Sequence of chain 2.A:
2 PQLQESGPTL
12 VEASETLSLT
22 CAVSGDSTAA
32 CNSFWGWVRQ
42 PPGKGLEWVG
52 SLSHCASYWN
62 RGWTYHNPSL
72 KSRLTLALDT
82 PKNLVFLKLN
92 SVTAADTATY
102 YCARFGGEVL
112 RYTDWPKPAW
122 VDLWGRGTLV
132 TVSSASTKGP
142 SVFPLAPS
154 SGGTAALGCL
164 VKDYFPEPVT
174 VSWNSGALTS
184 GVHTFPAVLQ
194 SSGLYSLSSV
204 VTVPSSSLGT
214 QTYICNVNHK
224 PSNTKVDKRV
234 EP

A small-molecule ligand and the protein it binds are described below.
Small molecule (SMILES): CC(=O)N[C@H]1[C@H](O[C@H]2[C@H](O)[C@@H](NC(C)=O)CO[C@@H]2CO)O[C@H](CO)[C@@H](O[C@@H]2O[C@H](CO[C@H]3O[C@H](CO)[C@@H](O)[C@H](O[C@H]4O[C@H](CO)[C@@H](O)[C@H](O)[C@@H]4O)[C@@H]3O)[C@@H](O)[C@H](O[C@H]3O[C@H](CO)[C@@H](O)[C@H](O)[C@@H]3O[C@H]3O[C@H](CO)[C@@H](O)[C@H](O)[C@@H]3O[C@H]3O[C@H](CO)[C@@H](O)[C@H](O)[C@@H]3O)[C@@H]2O)[C@@H]1O

Binding-site contacts:
Ligand atom O4 contacts residue HIS55 of chain 2.A at 3.5 Å.
Ligand atom C2 contacts residue ALA57 of chain 2.A at 3.6 Å (hydrophobic).
Ligand atom O7 contacts residue VAL409 of chain 2.C at 4.1 Å.
Ligand atom C1 contacts residue THR81 of chain 2.A at 4.0 Å.
Ligand atom C8 contacts residue ALA57 of chain 2.A at 3.8 Å (hydrophobic).
Ligand atom O2 contacts residue HIS55 of chain 2.A at 4.2 Å.
Ligand atom O2 contacts residue THR81 of chain 2.A at 2.8 Å (h-bond).
Ligand atom O2 contacts residue GLN407 of chain 2.C at 4.0 Å.
Ligand atom C8 contacts residue SER58 of chain 2.A at 3.6 Å.
Ligand atom O7 contacts residue GLY408 of chain 2.C at 3.9 Å.
Ligand atom O5 contacts residue THR81 of chain 2.A at 3.5 Å.
Ligand atom C5 contacts residue HIS55 of chain 2.A at 4.0 Å.
Ligand atom O4 contacts residue ARG273 of chain 2.C at 3.0 Å (salt-bridge).
Ligand atom O3 contacts residue THR81 of chain 2.A at 4.1 Å.
Ligand atom C7 contacts residue ALA57 of chain 2.A at 3.8 Å (hydrophobic).
Ligand atom O3 contacts residue ALA30 of chain 2.A at 4.1 Å.
Ligand atom C1 contacts residue ASN270 of chain 2.C at 1.4 Å.
Ligand atom N2 contacts residue ASN270 of chain 2.C at 2.9 Å (h-bond).
Ligand atom C6 contacts residue HIS55 of chain 2.A at 3.5 Å.
Ligand atom O5 contacts residue ASN270 of chain 2.C at 2.3 Å (h-bond).
Ligand atom O7 contacts residue ASN270 of chain 2.C at 3.7 Å.
Ligand atom O7 contacts residue ALA30 of chain 2.A at 2.7 Å (h-bond).
Ligand atom C7 contacts residue ALA30 of chain 2.A at 3.8 Å (hydrophobic).
Ligand atom N2 contacts residue ALA57 of chain 2.A at 2.9 Å (h-bond).
Ligand atom C7 contacts residue ASN270 of chain 2.C at 3.5 Å.
Ligand atom O3 contacts residue CYS56 of chain 2.A at 3.6 Å.
Ligand atom C5 contacts residue ASN270 of chain 2.C at 3.6 Å.
Ligand atom O4 contacts residue PRO82 of chain 2.A at 3.8 Å.
Ligand atom C3 contacts residue ASN270 of chain 2.C at 3.8 Å.
Ligand atom C6 contacts residue PRO82 of chain 2.A at 3.8 Å (hydrophobic).
Ligand atom O6 contacts residue THR272 of chain 2.C at 3.9 Å.
Ligand atom C4 contacts residue PRO82 of chain 2.A at 3.6 Å (hydrophobic).
Ligand atom O3 contacts residue HIS55 of chain 2.A at 3.5 Å (h-bond).
Ligand atom C2 contacts residue ASN270 of chain 2.C at 2.5 Å.
Ligand atom O6 contacts residue GLN407 of chain 2.C at 4.1 Å.
Ligand atom C2 contacts residue THR81 of chain 2.A at 4.0 Å.
Ligand atom C5 contacts residue PRO82 of chain 2.A at 4.2 Å (hydrophobic).
Ligand atom C3 contacts residue ALA30 of chain 2.A at 4.1 Å (hydrophobic).
Ligand atom O3 contacts residue ALA57 of chain 2.A at 3.5 Å (h-bond).
Ligand atom O4 contacts residue THR81 of chain 2.A at 3.3 Å.

Sequence of chain 2.C:
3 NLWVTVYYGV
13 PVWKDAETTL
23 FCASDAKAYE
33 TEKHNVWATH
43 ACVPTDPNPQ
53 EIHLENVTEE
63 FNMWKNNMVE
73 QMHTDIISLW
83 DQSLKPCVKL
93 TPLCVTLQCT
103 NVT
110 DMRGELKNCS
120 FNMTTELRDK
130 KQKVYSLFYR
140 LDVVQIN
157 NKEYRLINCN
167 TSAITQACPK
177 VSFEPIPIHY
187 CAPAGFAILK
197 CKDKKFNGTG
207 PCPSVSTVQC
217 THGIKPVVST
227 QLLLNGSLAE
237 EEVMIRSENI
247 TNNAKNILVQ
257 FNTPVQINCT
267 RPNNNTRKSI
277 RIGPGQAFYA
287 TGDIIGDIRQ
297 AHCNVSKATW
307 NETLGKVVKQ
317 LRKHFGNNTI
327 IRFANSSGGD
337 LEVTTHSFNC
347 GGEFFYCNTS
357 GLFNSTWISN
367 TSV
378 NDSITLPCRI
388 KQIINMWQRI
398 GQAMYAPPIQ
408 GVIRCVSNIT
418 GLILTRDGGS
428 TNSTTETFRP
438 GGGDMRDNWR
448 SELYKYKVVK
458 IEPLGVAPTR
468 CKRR